This protein binds this small molecule.
Small molecule (SMILES): NNC(=O)c1ccc(-c2ccccc2Cl)o1

Binding-site contacts:
Ligand atom CLAP contacts residue TYR64 of chain 1.A at 3.6 Å.
Ligand atom CAG contacts residue TYR61 of chain 1.A at 3.4 Å (hydrophobic).
Ligand atom CAB contacts residue ASP96 of chain 1.A at 3.3 Å.
Ligand atom CLAP contacts residue TYR61 of chain 1.A at 3.9 Å.
Ligand atom OAO contacts residue GLU203 of chain 1.A at 3.8 Å.
Ligand atom NAL contacts residue ASP107 of chain 1.A at 3.7 Å.
Ligand atom OAN contacts residue HIS177 of chain 1.A at 3.1 Å (h-bond).
Ligand atom NAM contacts residue ASP96 of chain 1.A at 3.2 Å (salt-bridge).
Ligand atom NAM contacts residue GLU203 of chain 1.A at 3.3 Å (salt-bridge).
Ligand atom NAL contacts residue GLU203 of chain 1.A at 3.9 Å.
Ligand atom NAM contacts residue MN1 of chain 1.B at 2.4 Å.
Ligand atom OAO contacts residue PHE176 of chain 1.A at 3.7 Å.
Ligand atom CAE contacts residue ASP107 of chain 1.A at 3.7 Å.
Ligand atom NAL contacts residue MN1 of chain 1.B at 3.1 Å.
Ligand atom CAA contacts residue HIS177 of chain 1.A at 3.8 Å.
Ligand atom CAE contacts residue HIS177 of chain 1.A at 3.8 Å.
Ligand atom CAE contacts residue ASP96 of chain 1.A at 3.7 Å.
Ligand atom CAA contacts residue PHE176 of chain 1.A at 3.6 Å (hydrophobic).
Ligand atom OAO contacts residue HIS170 of chain 1.A at 3.1 Å (h-bond).
Ligand atom CAE contacts residue MN1 of chain 1.B at 3.0 Å.
Ligand atom CAF contacts residue TYR61 of chain 1.A at 3.9 Å (hydrophobic).
Ligand atom NAL contacts residue ASP96 of chain 1.A at 2.7 Å (salt-bridge).
Ligand atom NAM contacts residue GLU234 of chain 1.A at 2.8 Å (salt-bridge).
Ligand atom CAK contacts residue HIS177 of chain 1.A at 3.8 Å.
Ligand atom CAA contacts residue ASP96 of chain 1.A at 3.8 Å.
Ligand atom CAI contacts residue HIS62 of chain 1.A at 3.9 Å.
Ligand atom CAI contacts residue TYR61 of chain 1.A at 3.6 Å (hydrophobic).
Ligand atom CAK contacts residue HIS78 of chain 1.A at 3.9 Å.
Ligand atom OAO contacts residue MN1 of chain 1.B at 2.3 Å.
Ligand atom OAN contacts residue PHE176 of chain 1.A at 3.8 Å.
Ligand atom CAH contacts residue TRP220 of chain 1.A at 3.4 Å (hydrophobic).
Ligand atom CAJ contacts residue TYR61 of chain 1.A at 3.9 Å (hydrophobic).
Ligand atom NAM contacts residue ASP107 of chain 1.A at 3.4 Å (salt-bridge).
Ligand atom OAO contacts residue HIS177 of chain 1.A at 3.0 Å (h-bond).
Ligand atom CAH contacts residue TYR61 of chain 1.A at 3.2 Å (hydrophobic).
Ligand atom NAL contacts residue GLU234 of chain 1.A at 3.8 Å.
Ligand atom CAD contacts residue HIS78 of chain 1.A at 3.7 Å.
Ligand atom CAI contacts residue TRP220 of chain 1.A at 3.7 Å (hydrophobic).
Ligand atom CAB contacts residue PHE176 of chain 1.A at 3.8 Å (hydrophobic).
Ligand atom OAO contacts residue ASP107 of chain 1.A at 3.2 Å (salt-bridge).

Sequence of chain 1.A:
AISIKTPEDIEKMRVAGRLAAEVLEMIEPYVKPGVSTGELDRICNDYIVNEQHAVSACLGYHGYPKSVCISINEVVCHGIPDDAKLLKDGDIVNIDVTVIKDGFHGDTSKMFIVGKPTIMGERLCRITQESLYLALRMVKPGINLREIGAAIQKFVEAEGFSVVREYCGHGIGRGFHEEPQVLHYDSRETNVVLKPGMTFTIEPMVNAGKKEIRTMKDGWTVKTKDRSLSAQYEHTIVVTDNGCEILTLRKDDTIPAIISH